This small molecule binds to this protein.
Small molecule (SMILES): CC(=O)N[C@H]1[C@H](O[C@H]2[C@H](O)[C@@H](NC(C)=O)CO[C@@H]2CO)O[C@H](CO)[C@@H](O)[C@@H]1O

Binding-site contacts:
Ligand atom O6 contacts residue ASP208 of chain 1.A at 3.7 Å.
Ligand atom N2 contacts residue ASN113 of chain 1.B at 3.0 Å (h-bond).
Ligand atom C3 contacts residue ARG185 of chain 1.B at 3.9 Å.
Ligand atom O5 contacts residue ASN113 of chain 1.B at 2.3 Å (h-bond).
Ligand atom C8 contacts residue ASN113 of chain 1.B at 4.4 Å.
Ligand atom C2 contacts residue GLU109 of chain 1.B at 4.2 Å.
Ligand atom C8 contacts residue ARG185 of chain 1.B at 3.8 Å.
Ligand atom C7 contacts residue ARG185 of chain 1.B at 3.9 Å.
Ligand atom O7 contacts residue LEU207 of chain 1.A at 3.8 Å.
Ligand atom C2 contacts residue ASN113 of chain 1.B at 2.5 Å.
Ligand atom C2 contacts residue ARG185 of chain 1.B at 4.3 Å.
Ligand atom C6 contacts residue TYR116 of chain 1.B at 3.5 Å (hydrophobic).
Ligand atom C7 contacts residue ASN113 of chain 1.B at 3.5 Å.
Ligand atom C5 contacts residue TYR116 of chain 1.B at 4.2 Å (hydrophobic).
Ligand atom C1 contacts residue ASN113 of chain 1.B at 1.4 Å.
Ligand atom C1 contacts residue TYR116 of chain 1.B at 4.0 Å (hydrophobic).
Ligand atom C1 contacts residue GLU109 of chain 1.B at 3.6 Å.
Ligand atom O5 contacts residue PHE189 of chain 1.B at 4.4 Å.
Ligand atom O5 contacts residue TYR116 of chain 1.B at 3.5 Å.
Ligand atom C3 contacts residue ASN113 of chain 1.B at 3.8 Å.
Ligand atom O5 contacts residue GLU109 of chain 1.B at 3.5 Å (salt-bridge).
Ligand atom O7 contacts residue ARG185 of chain 1.B at 2.8 Å (salt-bridge).
Ligand atom C5 contacts residue ARG185 of chain 1.B at 4.4 Å.
Ligand atom C4 contacts residue ASN113 of chain 1.B at 4.2 Å.
Ligand atom O4 contacts residue ARG185 of chain 1.B at 3.2 Å (salt-bridge).
Ligand atom C5 contacts residue ASN113 of chain 1.B at 3.6 Å.
Ligand atom C5 contacts residue PHE189 of chain 1.B at 4.0 Å (hydrophobic).
Ligand atom C6 contacts residue PHE189 of chain 1.B at 3.9 Å (hydrophobic).
Ligand atom C8 contacts residue PHE189 of chain 1.B at 4.0 Å (hydrophobic).
Ligand atom O7 contacts residue ASN113 of chain 1.B at 3.7 Å.
Ligand atom O6 contacts residue TYR116 of chain 1.B at 3.5 Å (h-bond).
Ligand atom C1 contacts residue ARG185 of chain 1.B at 4.3 Å.
Ligand atom C4 contacts residue ARG185 of chain 1.B at 4.0 Å.
Ligand atom C1 contacts residue SER115 of chain 1.B at 4.4 Å.
Ligand atom O3 contacts residue ARG185 of chain 1.B at 4.4 Å.
Ligand atom O6 contacts residue LEU207 of chain 1.A at 3.9 Å.

Sequence of chain 1.B:
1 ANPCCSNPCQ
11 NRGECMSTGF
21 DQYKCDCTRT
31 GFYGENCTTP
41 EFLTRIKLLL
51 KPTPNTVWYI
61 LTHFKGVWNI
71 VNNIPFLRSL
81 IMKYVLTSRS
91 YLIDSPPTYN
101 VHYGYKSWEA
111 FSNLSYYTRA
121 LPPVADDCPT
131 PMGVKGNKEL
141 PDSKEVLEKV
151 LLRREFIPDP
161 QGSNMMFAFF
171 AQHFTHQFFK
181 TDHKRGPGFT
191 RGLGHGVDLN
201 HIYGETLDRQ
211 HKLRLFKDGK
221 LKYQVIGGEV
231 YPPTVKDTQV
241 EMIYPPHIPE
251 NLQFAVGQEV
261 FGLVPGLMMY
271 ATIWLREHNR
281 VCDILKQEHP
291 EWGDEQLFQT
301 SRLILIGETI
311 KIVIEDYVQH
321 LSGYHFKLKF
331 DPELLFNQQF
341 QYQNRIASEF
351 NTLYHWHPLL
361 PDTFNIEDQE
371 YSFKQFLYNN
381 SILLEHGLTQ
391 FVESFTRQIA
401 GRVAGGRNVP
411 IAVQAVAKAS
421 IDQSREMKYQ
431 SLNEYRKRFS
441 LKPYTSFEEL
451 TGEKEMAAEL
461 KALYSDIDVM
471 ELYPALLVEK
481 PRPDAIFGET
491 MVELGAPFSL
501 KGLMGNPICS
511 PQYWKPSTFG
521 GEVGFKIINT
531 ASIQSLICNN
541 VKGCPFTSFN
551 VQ

Sequence of chain 1.A:
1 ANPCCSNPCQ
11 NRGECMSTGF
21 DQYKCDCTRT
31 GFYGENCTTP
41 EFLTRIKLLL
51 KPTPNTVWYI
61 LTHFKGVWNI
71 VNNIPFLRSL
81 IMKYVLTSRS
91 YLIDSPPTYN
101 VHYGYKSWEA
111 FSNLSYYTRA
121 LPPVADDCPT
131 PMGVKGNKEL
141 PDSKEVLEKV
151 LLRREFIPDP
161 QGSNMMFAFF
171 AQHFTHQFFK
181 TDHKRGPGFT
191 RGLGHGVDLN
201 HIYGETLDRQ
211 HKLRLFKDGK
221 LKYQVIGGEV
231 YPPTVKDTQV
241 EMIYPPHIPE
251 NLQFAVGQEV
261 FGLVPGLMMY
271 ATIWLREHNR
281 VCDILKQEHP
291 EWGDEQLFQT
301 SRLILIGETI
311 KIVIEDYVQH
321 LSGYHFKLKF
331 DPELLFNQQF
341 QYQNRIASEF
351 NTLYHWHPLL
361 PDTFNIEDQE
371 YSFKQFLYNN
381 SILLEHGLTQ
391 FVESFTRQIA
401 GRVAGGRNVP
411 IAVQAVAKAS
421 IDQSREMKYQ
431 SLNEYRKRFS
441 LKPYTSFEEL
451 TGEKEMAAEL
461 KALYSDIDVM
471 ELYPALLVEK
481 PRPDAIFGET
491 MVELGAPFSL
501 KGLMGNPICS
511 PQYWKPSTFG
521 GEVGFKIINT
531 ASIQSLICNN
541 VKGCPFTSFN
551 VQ